Sequence of chain 39.A:
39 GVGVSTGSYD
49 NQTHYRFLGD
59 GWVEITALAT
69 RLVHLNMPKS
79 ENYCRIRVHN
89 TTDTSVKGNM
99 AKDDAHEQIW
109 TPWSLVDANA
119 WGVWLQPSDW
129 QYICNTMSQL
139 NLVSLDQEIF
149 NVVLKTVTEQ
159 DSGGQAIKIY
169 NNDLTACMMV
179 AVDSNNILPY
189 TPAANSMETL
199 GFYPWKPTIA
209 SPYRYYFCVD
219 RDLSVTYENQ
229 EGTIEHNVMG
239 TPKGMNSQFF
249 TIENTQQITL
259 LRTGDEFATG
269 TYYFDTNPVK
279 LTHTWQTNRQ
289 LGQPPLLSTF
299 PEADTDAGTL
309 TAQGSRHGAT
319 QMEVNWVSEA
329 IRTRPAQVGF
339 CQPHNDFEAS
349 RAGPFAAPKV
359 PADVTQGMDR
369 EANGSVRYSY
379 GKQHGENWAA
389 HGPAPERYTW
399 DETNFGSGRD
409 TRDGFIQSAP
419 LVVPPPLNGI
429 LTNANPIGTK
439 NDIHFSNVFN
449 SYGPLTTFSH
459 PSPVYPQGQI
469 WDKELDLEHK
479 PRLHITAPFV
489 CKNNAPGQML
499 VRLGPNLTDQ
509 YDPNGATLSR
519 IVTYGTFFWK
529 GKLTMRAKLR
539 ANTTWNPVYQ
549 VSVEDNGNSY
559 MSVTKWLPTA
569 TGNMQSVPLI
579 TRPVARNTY

The small molecule below binds the protein below.
Small molecule (SMILES): N=c1ccn([C@H]2C[C@H](O[P](=O)(O)OC[C@H]3O[C@@H](n4cnc5c(N)ncnc54)C[C@@H]3O[P](=O)(O)OC[C@H]3O[C@@H](n4cnc5c(N)ncnc54)C[C@@H]3O[P](=O)(O)OC[C@H]3O[C@@H](n4cnc5c(N)ncnc54)C[C@@H]3O)[C@@H](COP(=O)=O)O2)c(=O)[nH]1

Binding-site contacts:
Ligand atom O3' contacts residue TRP60 of chain 39.A at 4.4 Å.
Ligand atom OP2 contacts residue ARG534 of chain 39.A at 3.6 Å.
Ligand atom OP2 contacts residue PRO276 of chain 39.A at 3.9 Å.
Ligand atom C2' contacts residue TRP60 of chain 39.A at 4.1 Å (hydrophobic).
Ligand atom C6 contacts residue TRP60 of chain 39.A at 3.4 Å (hydrophobic).
Ligand atom N6 contacts residue TRP60 of chain 39.A at 3.0 Å.
Ligand atom N1 contacts residue TRP60 of chain 39.A at 3.5 Å.
Ligand atom OP2 contacts residue GLN137 of chain 39.A at 3.8 Å.
Ligand atom C8 contacts residue TRP60 of chain 39.A at 4.4 Å (hydrophobic).
Ligand atom P contacts residue GLN137 of chain 39.A at 3.5 Å.
Ligand atom O3' contacts residue GLN137 of chain 39.A at 2.0 Å (h-bond).
Ligand atom N6 contacts residue GLY57 of chain 39.A at 3.7 Å.
Ligand atom C5 contacts residue TRP60 of chain 39.A at 3.8 Å (hydrophobic).
Ligand atom OP2 contacts residue ASN139 of chain 39.A at 3.3 Å (h-bond).
Ligand atom P contacts residue PRO276 of chain 39.A at 3.8 Å.
Ligand atom O4' contacts residue TRP60 of chain 39.A at 4.2 Å.
Ligand atom N9 contacts residue TRP60 of chain 39.A at 3.8 Å.
Ligand atom OP2 contacts residue TRP60 of chain 39.A at 4.4 Å.
Ligand atom O5' contacts residue TRP60 of chain 39.A at 3.8 Å.
Ligand atom C1' contacts residue TRP60 of chain 39.A at 3.5 Å (hydrophobic).
Ligand atom N7 contacts residue TRP60 of chain 39.A at 3.9 Å.
Ligand atom P contacts residue ASN139 of chain 39.A at 3.7 Å.
Ligand atom C2 contacts residue TRP60 of chain 39.A at 3.4 Å (hydrophobic).
Ligand atom OP1 contacts residue ASN275 of chain 39.A at 4.5 Å.
Ligand atom C4' contacts residue PRO276 of chain 39.A at 3.7 Å (hydrophobic).
Ligand atom C3' contacts residue GLN137 of chain 39.A at 2.6 Å.
Ligand atom C1' contacts residue GLN137 of chain 39.A at 4.0 Å.
Ligand atom C4' contacts residue GLN137 of chain 39.A at 4.1 Å.
Ligand atom C4 contacts residue TRP60 of chain 39.A at 3.5 Å (hydrophobic).
Ligand atom C2' contacts residue GLN137 of chain 39.A at 2.9 Å.
Ligand atom OP1 contacts residue GLN137 of chain 39.A at 4.4 Å.
Ligand atom O5' contacts residue GLN137 of chain 39.A at 4.3 Å.
Ligand atom O3' contacts residue PRO276 of chain 39.A at 3.4 Å.
Ligand atom C3' contacts residue PRO276 of chain 39.A at 3.2 Å (hydrophobic).
Ligand atom O5' contacts residue PRO276 of chain 39.A at 2.8 Å.
Ligand atom N3 contacts residue TRP60 of chain 39.A at 3.0 Å.
Ligand atom N6 contacts residue ASP58 of chain 39.A at 4.3 Å.
Ligand atom OP1 contacts residue ASN139 of chain 39.A at 3.1 Å (h-bond).
Ligand atom OP1 contacts residue PRO276 of chain 39.A at 3.1 Å.
Ligand atom C5' contacts residue PRO276 of chain 39.A at 3.7 Å (hydrophobic).